Binding-site contacts:
Ligand atom C7 contacts residue ASN183 of chain 2.A at 4.0 Å.
Ligand atom C2 contacts residue ASN183 of chain 2.A at 4.1 Å.
Ligand atom C6 contacts residue GLU279 of chain 2.A at 4.0 Å.
Ligand atom C2 contacts residue PHE185 of chain 2.A at 3.8 Å (hydrophobic).
Ligand atom C9 contacts residue MET275 of chain 2.A at 4.2 Å (hydrophobic).
Ligand atom C6 contacts residue ASN183 of chain 2.A at 3.4 Å.
Ligand atom C7 contacts residue GLU279 of chain 2.A at 4.0 Å.
Ligand atom C8 contacts residue ASN183 of chain 2.A at 3.7 Å.
Ligand atom C9 contacts residue ASN183 of chain 2.A at 3.8 Å.
Ligand atom N10 contacts residue ASN183 of chain 2.A at 2.8 Å (h-bond).
Ligand atom C6 contacts residue TRP276 of chain 2.A at 3.9 Å (hydrophobic).
Ligand atom C2 contacts residue LEU272 of chain 2.A at 3.8 Å (hydrophobic).
Ligand atom N10 contacts residue DMS1 of chain 2.E at 3.8 Å.
Ligand atom C1 contacts residue PHE185 of chain 2.A at 3.7 Å (hydrophobic).
Ligand atom C1 contacts residue ASN183 of chain 2.A at 3.8 Å.
Ligand atom C5 contacts residue ASN183 of chain 2.A at 3.6 Å.
Ligand atom C1 contacts residue ILE179 of chain 2.A at 4.2 Å (hydrophobic).
Ligand atom C4 contacts residue MET275 of chain 2.A at 3.9 Å (hydrophobic).
Ligand atom C2 contacts residue MET275 of chain 2.A at 3.8 Å (hydrophobic).
Ligand atom C5 contacts residue GLU279 of chain 2.A at 4.3 Å.
Ligand atom C6 contacts residue MET275 of chain 2.A at 3.6 Å (hydrophobic).
Ligand atom C4 contacts residue ASN183 of chain 2.A at 3.5 Å.
Ligand atom C3 contacts residue ASN183 of chain 2.A at 3.9 Å.
Ligand atom C1 contacts residue MET275 of chain 2.A at 3.9 Å (hydrophobic).
Ligand atom C6 contacts residue ILE179 of chain 2.A at 3.8 Å (hydrophobic).
Ligand atom C5 contacts residue MET275 of chain 2.A at 4.0 Å (hydrophobic).
Ligand atom C2 contacts residue TRP276 of chain 2.A at 4.1 Å (hydrophobic).
Ligand atom C3 contacts residue MET275 of chain 2.A at 3.6 Å (hydrophobic).
Ligand atom C1 contacts residue TRP276 of chain 2.A at 3.6 Å (hydrophobic).

This small molecule binds to this protein.
Small molecule (SMILES): NC1Cc2ccccc2C1

Sequence of chain 2.A:
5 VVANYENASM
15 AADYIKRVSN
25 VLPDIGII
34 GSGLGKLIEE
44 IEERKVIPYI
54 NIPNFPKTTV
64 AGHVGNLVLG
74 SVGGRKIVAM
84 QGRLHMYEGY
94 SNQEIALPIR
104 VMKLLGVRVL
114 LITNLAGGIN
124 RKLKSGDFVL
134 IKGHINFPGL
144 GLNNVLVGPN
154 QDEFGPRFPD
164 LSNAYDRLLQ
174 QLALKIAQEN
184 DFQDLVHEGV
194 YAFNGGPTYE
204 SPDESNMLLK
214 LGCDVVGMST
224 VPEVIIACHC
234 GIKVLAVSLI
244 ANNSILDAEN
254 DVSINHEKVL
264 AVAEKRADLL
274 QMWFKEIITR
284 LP